The protein below binds the small molecule below.
Small molecule (SMILES): OC[C@H]1O[C@](O)(CO)[C@@H](O)[C@@H]1O

Binding-site contacts:
Ligand atom C5 contacts residue ARG580 of chain 1.B at 3.5 Å.
Ligand atom C3 contacts residue GLN304 of chain 1.B at 3.0 Å.
Ligand atom O1 contacts residue ASP300 of chain 1.B at 3.5 Å (salt-bridge).
Ligand atom C1 contacts residue GLY303 of chain 1.B at 4.2 Å.
Ligand atom O3 contacts residue HIS438 of chain 1.B at 3.7 Å.
Ligand atom O6 contacts residue ARG382 of chain 1.B at 3.4 Å (salt-bridge).
Ligand atom C6 contacts residue UDP1 of chain 1.P at 3.9 Å.
Ligand atom O5 contacts residue UDP1 of chain 1.P at 3.6 Å (h-bond).
Ligand atom O2 contacts residue UDP1 of chain 1.P at 2.7 Å (h-bond).
Ligand atom C1 contacts residue ASP300 of chain 1.B at 3.0 Å.
Ligand atom O1 contacts residue GLY303 of chain 1.B at 3.7 Å.
Ligand atom C1 contacts residue THR301 of chain 1.B at 3.8 Å.
Ligand atom C1 contacts residue GLN304 of chain 1.B at 3.9 Å.
Ligand atom O1 contacts residue GLN304 of chain 1.B at 3.1 Å (h-bond).
Ligand atom C2 contacts residue ASP300 of chain 1.B at 4.3 Å.
Ligand atom C2 contacts residue UDP1 of chain 1.P at 3.9 Å.
Ligand atom C1 contacts residue GLY302 of chain 1.B at 3.2 Å.
Ligand atom O3 contacts residue GLN304 of chain 1.B at 3.0 Å (h-bond).
Ligand atom O2 contacts residue GLN304 of chain 1.B at 2.8 Å (h-bond).
Ligand atom C5 contacts residue ARG382 of chain 1.B at 3.9 Å.
Ligand atom O4 contacts residue GLN304 of chain 1.B at 4.1 Å.
Ligand atom C4 contacts residue GLN304 of chain 1.B at 4.0 Å.
Ligand atom O6 contacts residue ALA439 of chain 1.B at 4.2 Å.
Ligand atom C2 contacts residue GLN304 of chain 1.B at 3.7 Å.
Ligand atom O5 contacts residue ARG580 of chain 1.B at 3.0 Å (salt-bridge).
Ligand atom O4 contacts residue ARG382 of chain 1.B at 3.4 Å.
Ligand atom C6 contacts residue ARG580 of chain 1.B at 3.4 Å.
Ligand atom C3 contacts residue HIS287 of chain 1.B at 4.1 Å.
Ligand atom O2 contacts residue GLY302 of chain 1.B at 3.6 Å.
Ligand atom C4 contacts residue HIS287 of chain 1.B at 4.0 Å.
Ligand atom O6 contacts residue LYS444 of chain 1.B at 2.9 Å (salt-bridge).
Ligand atom O1 contacts residue VAL305 of chain 1.B at 3.5 Å (h-bond).
Ligand atom O1 contacts residue GLY302 of chain 1.B at 2.9 Å (h-bond).
Ligand atom O4 contacts residue HIS287 of chain 1.B at 2.8 Å (h-bond).
Ligand atom O2 contacts residue GLY303 of chain 1.B at 3.3 Å (h-bond).
Ligand atom O6 contacts residue TYR415 of chain 1.B at 4.1 Å.
Ligand atom C6 contacts residue LYS444 of chain 1.B at 3.5 Å.
Ligand atom O6 contacts residue GLU441 of chain 1.B at 3.4 Å (salt-bridge).
Ligand atom O4 contacts residue ASP300 of chain 1.B at 3.7 Å.
Ligand atom O1 contacts residue THR301 of chain 1.B at 3.8 Å.

Sequence of chain 1.B:
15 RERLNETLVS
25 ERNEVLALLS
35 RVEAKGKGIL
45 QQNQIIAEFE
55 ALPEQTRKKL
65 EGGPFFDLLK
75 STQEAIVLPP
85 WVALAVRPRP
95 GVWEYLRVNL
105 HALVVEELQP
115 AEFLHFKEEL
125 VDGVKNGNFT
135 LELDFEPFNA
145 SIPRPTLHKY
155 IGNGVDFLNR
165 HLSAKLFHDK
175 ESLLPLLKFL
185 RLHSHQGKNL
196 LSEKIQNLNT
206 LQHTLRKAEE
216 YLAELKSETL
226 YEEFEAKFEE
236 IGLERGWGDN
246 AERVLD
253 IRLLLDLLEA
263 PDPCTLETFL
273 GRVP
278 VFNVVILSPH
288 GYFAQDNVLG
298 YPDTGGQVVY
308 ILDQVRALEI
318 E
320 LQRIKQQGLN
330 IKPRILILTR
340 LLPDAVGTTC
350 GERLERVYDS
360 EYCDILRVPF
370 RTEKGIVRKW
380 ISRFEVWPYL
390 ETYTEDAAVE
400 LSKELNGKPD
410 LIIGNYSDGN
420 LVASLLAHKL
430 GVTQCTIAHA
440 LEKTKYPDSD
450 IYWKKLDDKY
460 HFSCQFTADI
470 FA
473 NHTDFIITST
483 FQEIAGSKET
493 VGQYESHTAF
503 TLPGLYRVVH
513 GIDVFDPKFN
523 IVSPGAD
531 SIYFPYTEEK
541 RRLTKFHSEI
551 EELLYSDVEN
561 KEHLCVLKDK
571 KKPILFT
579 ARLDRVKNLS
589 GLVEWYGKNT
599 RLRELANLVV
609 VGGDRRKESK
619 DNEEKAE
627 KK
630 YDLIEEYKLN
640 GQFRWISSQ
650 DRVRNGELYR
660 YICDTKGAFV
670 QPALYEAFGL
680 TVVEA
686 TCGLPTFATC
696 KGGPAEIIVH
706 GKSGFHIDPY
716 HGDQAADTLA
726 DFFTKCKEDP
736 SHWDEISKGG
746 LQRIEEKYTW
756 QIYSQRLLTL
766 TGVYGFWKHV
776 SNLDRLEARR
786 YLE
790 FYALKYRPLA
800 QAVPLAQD